Sequence of chain 2.A:
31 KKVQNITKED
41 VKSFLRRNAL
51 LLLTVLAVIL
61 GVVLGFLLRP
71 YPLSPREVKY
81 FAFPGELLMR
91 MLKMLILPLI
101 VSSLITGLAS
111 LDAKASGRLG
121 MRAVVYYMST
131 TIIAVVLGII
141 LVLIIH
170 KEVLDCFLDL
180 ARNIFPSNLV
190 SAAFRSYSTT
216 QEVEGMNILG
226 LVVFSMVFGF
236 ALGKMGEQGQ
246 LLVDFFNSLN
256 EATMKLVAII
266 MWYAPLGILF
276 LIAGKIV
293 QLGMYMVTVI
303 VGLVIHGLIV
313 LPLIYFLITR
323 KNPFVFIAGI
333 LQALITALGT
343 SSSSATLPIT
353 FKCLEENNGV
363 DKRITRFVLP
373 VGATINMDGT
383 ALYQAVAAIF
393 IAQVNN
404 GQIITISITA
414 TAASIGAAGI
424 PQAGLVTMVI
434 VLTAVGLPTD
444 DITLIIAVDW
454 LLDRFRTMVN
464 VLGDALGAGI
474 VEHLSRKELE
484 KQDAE

Binding-site contacts:
Ligand atom O2 contacts residue PHE369 of chain 2.A at 3.2 Å.
Ligand atom C18 contacts residue GLY117 of chain 2.A at 3.5 Å.
Ligand atom C25 contacts residue MET231 of chain 2.A at 3.6 Å (hydrophobic).
Ligand atom C9 contacts residue GLY120 of chain 2.A at 3.7 Å.
Ligand atom C20 contacts residue PHE235 of chain 2.A at 3.6 Å (hydrophobic).
Ligand atom C16 contacts residue VAL373 of chain 2.A at 3.6 Å (hydrophobic).
Ligand atom C16 contacts residue PHE369 of chain 2.A at 3.6 Å (hydrophobic).
Ligand atom N contacts residue PHE369 of chain 2.A at 2.8 Å (h-bond).
Ligand atom C15 contacts residue VAL373 of chain 2.A at 3.8 Å (hydrophobic).
Ligand atom C18 contacts residue SER116 of chain 2.A at 3.4 Å.
Ligand atom O2 contacts residue MET231 of chain 2.A at 3.8 Å.
Ligand atom N contacts residue VAL373 of chain 2.A at 3.5 Å.
Ligand atom C2 contacts residue VAL373 of chain 2.A at 3.8 Å (hydrophobic).
Ligand atom C16 contacts residue ALA123 of chain 2.A at 3.8 Å (hydrophobic).
Ligand atom C5 contacts residue VAL373 of chain 2.A at 3.7 Å (hydrophobic).
Ligand atom N1 contacts residue VAL373 of chain 2.A at 3.4 Å.
Ligand atom C13 contacts residue MET231 of chain 2.A at 3.7 Å (hydrophobic).
Ligand atom C4 contacts residue VAL373 of chain 2.A at 3.8 Å (hydrophobic).
Ligand atom O contacts residue ILE377 of chain 2.A at 3.7 Å.
Ligand atom C1 contacts residue VAL373 of chain 2.A at 3.8 Å (hydrophobic).
Ligand atom C3 contacts residue VAL373 of chain 2.A at 3.8 Å (hydrophobic).
Ligand atom N1 contacts residue PHE369 of chain 2.A at 3.4 Å (h-bond).
Ligand atom N1 contacts residue ALA123 of chain 2.A at 3.4 Å.
Ligand atom O1 contacts residue GLY120 of chain 2.A at 3.7 Å.
Ligand atom C19 contacts residue ALA113 of chain 2.A at 3.6 Å (hydrophobic).
Ligand atom C13 contacts residue PHE369 of chain 2.A at 3.7 Å (hydrophobic).
Ligand atom C8 contacts residue GLY120 of chain 2.A at 3.8 Å.
Ligand atom C3 contacts residue VAL124 of chain 2.A at 3.6 Å (hydrophobic).
Ligand atom C5 contacts residue MET231 of chain 2.A at 3.6 Å (hydrophobic).
Ligand atom C22 contacts residue PHE235 of chain 2.A at 3.5 Å (hydrophobic).
Ligand atom C19 contacts residue SER116 of chain 2.A at 3.3 Å.
Ligand atom C11 contacts residue SER116 of chain 2.A at 3.7 Å.
Ligand atom C6 contacts residue VAL373 of chain 2.A at 3.7 Å (hydrophobic).
Ligand atom C14 contacts residue PHE369 of chain 2.A at 3.5 Å (hydrophobic).
Ligand atom O1 contacts residue VAL124 of chain 2.A at 3.5 Å.
Ligand atom C12 contacts residue LEU108 of chain 2.A at 3.8 Å (hydrophobic).
Ligand atom C6 contacts residue MET231 of chain 2.A at 3.5 Å (hydrophobic).
Ligand atom C12 contacts residue MET231 of chain 2.A at 3.7 Å (hydrophobic).
Ligand atom N1 contacts residue TYR127 of chain 2.A at 3.2 Å (h-bond).
Ligand atom C14 contacts residue VAL373 of chain 2.A at 3.8 Å (hydrophobic).

The protein below binds the small molecule below.
Small molecule (SMILES): COc1ccc(C2C(C#N)=C(N)OC3=C2C(=O)C[C@@H](c2cccc4ccccc24)C3)cc1